Sequence of chain 1.I:
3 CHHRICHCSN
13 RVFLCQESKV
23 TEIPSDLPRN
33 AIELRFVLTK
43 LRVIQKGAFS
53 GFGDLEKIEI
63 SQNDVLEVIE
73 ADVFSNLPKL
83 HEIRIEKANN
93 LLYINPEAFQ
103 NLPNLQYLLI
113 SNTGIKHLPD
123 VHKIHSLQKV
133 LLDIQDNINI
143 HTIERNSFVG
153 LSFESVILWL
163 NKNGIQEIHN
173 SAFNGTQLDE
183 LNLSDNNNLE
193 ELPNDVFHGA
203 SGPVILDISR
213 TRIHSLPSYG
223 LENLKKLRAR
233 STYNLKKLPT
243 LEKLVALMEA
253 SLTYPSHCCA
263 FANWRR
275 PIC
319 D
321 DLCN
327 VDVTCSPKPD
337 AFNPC

The small molecule below binds the protein below.
Small molecule (SMILES): COCCO[C@@H](C)CO[C@H](C)CO[C@H](C)COC(C)CO[C@@H](C)CO[C@@H](C)CO[C@H](C)CO[C@H](C)COC[C@H](C)N

Binding-site contacts:
Ligand atom O3 contacts residue HIS124 of chain 1.I at 3.5 Å.
Ligand atom C7 contacts residue ASN148 of chain 1.I at 4.0 Å.
Ligand atom O3 contacts residue VAL151 of chain 1.I at 3.9 Å.
Ligand atom C11 contacts residue ASN148 of chain 1.I at 3.9 Å.
Ligand atom C8 contacts residue ASN148 of chain 1.I at 4.3 Å.
Ligand atom C12 contacts residue ARG147 of chain 1.I at 4.2 Å.
Ligand atom O4 contacts residue ARG147 of chain 1.I at 4.1 Å.
Ligand atom C10 contacts residue ARG147 of chain 1.I at 3.9 Å.
Ligand atom C11 contacts residue ARG147 of chain 1.I at 3.5 Å.
Ligand atom C7 contacts residue VAL151 of chain 1.I at 3.9 Å (hydrophobic).
Ligand atom O5 contacts residue GLU146 of chain 1.I at 4.1 Å.
Ligand atom O4 contacts residue ASN148 of chain 1.I at 3.2 Å.
Ligand atom O5 contacts residue ARG147 of chain 1.I at 3.5 Å (salt-bridge).